Sequence of chain 1.B:
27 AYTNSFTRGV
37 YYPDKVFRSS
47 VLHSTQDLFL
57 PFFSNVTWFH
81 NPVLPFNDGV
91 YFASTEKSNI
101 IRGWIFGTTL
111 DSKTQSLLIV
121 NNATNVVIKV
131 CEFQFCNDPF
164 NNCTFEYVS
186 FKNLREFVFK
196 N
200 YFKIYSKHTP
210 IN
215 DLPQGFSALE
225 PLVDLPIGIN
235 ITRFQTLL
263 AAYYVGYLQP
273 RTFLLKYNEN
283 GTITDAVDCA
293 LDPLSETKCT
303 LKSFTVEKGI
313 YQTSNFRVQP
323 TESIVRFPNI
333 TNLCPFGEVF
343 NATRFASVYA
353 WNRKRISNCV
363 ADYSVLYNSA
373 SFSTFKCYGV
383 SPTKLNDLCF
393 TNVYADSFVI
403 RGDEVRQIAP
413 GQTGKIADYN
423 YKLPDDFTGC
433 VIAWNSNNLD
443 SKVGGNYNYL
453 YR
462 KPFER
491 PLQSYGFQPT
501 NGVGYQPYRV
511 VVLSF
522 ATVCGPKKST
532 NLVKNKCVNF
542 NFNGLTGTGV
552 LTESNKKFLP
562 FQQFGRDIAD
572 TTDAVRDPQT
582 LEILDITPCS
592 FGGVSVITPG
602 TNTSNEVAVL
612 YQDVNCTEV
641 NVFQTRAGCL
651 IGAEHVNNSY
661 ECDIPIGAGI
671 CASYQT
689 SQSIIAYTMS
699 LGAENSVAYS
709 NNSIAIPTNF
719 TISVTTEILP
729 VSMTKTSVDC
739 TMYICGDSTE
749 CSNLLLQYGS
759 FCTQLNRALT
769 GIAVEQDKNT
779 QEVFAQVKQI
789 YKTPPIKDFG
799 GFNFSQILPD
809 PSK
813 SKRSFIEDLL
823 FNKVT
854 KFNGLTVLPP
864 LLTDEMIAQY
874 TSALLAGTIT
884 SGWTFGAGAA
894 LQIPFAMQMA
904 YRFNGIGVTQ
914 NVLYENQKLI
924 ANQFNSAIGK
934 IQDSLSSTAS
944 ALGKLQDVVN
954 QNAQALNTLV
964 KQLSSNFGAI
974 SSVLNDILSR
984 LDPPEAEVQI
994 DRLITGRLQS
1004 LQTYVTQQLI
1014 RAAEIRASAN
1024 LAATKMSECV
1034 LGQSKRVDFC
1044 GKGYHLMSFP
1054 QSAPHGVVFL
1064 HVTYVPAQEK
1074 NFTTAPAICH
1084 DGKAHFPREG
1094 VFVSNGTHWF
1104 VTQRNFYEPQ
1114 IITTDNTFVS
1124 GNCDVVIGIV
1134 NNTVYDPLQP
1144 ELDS

A protein and the small-molecule ligand that binds it are described below.
Small molecule (SMILES): CC(=O)N[C@H]1[C@H](O[C@H]2[C@H](O)[C@@H](NC(C)=O)CO[C@@H]2CO)O[C@H](CO)[C@@H](O)[C@@H]1O

Binding-site contacts:
Ligand atom O7 contacts residue ASN1134 of chain 1.B at 2.7 Å (h-bond).
Ligand atom C7 contacts residue ASN1134 of chain 1.B at 3.0 Å.
Ligand atom C2 contacts residue ASN1134 of chain 1.B at 2.5 Å.
Ligand atom C3 contacts residue ASN1134 of chain 1.B at 3.8 Å.
Ligand atom O5 contacts residue ASN1134 of chain 1.B at 2.3 Å (h-bond).
Ligand atom N2 contacts residue ASN1134 of chain 1.B at 2.9 Å (h-bond).
Ligand atom C8 contacts residue ASN1134 of chain 1.B at 4.3 Å.
Ligand atom C5 contacts residue ASN1134 of chain 1.B at 3.6 Å.
Ligand atom C8 contacts residue ILE1132 of chain 1.B at 4.3 Å (hydrophobic).
Ligand atom C4 contacts residue ASN1134 of chain 1.B at 4.2 Å.
Ligand atom C1 contacts residue ASN1134 of chain 1.B at 1.4 Å.